Binding-site contacts:
Ligand atom C8 contacts residue TYR53 of chain 1.B at 4.4 Å (hydrophobic).
Ligand atom O4 contacts residue TYR53 of chain 1.B at 3.3 Å.
Ligand atom C6 contacts residue TYR53 of chain 1.B at 3.6 Å (hydrophobic).
Ligand atom C13 contacts residue TYR266 of chain 1.A at 3.7 Å (hydrophobic).
Ligand atom C14 contacts residue TYR249 of chain 1.B at 4.1 Å (hydrophobic).
Ligand atom C5 contacts residue TYR53 of chain 1.B at 3.9 Å (hydrophobic).
Ligand atom C13 contacts residue GLU262 of chain 1.A at 4.3 Å.
Ligand atom C13 contacts residue ILE56 of chain 1.B at 4.0 Å (hydrophobic).
Ligand atom C8 contacts residue TYR249 of chain 1.B at 3.6 Å (hydrophobic).
Ligand atom C8 contacts residue NAP1 of chain 1.K at 4.2 Å.
Ligand atom C5 contacts residue TYR266 of chain 1.A at 4.4 Å (hydrophobic).
Ligand atom C14 contacts residue GLU262 of chain 1.A at 3.3 Å.
Ligand atom C4 contacts residue TYR53 of chain 1.B at 3.8 Å (hydrophobic).
Ligand atom C6 contacts residue NAP1 of chain 1.K at 3.3 Å.
Ligand atom C13 contacts residue ILE265 of chain 1.A at 4.5 Å (hydrophobic).
Ligand atom C7 contacts residue ILE265 of chain 1.A at 4.4 Å (hydrophobic).
Ligand atom C7 contacts residue TYR53 of chain 1.B at 4.5 Å (hydrophobic).
Ligand atom C5 contacts residue NAP1 of chain 1.K at 3.6 Å.
Ligand atom C7 contacts residue CYS243 of chain 1.B at 4.0 Å (hydrophobic).
Ligand atom C14 contacts residue ILE265 of chain 1.A at 4.3 Å (hydrophobic).
Ligand atom C8 contacts residue TYR266 of chain 1.A at 3.6 Å (hydrophobic).
Ligand atom C9 contacts residue TYR249 of chain 1.B at 3.1 Å (hydrophobic).
Ligand atom C14 contacts residue PRO261 of chain 1.A at 3.8 Å (hydrophobic).
Ligand atom O4 contacts residue NAP1 of chain 1.K at 2.9 Å (h-bond).
Ligand atom C3 contacts residue TYR277 of chain 1.B at 3.3 Å (hydrophobic).
Ligand atom C14 contacts residue ILE56 of chain 1.B at 4.3 Å (hydrophobic).
Ligand atom C9 contacts residue TYR266 of chain 1.A at 4.2 Å (hydrophobic).
Ligand atom C3 contacts residue NAP1 of chain 1.K at 4.1 Å.
Ligand atom C4 contacts residue NAP1 of chain 1.K at 3.7 Å.
Ligand atom C13 contacts residue TYR249 of chain 1.B at 4.2 Å (hydrophobic).
Ligand atom C7 contacts residue TYR249 of chain 1.B at 3.4 Å (hydrophobic).
Ligand atom C7 contacts residue NAP1 of chain 1.K at 3.2 Å.
Ligand atom C9 contacts residue ILE265 of chain 1.A at 3.6 Å (hydrophobic).
Ligand atom C14 contacts residue MET252 of chain 1.B at 4.2 Å (hydrophobic).

A protein and the small-molecule ligand that binds it are described below.
Small molecule (SMILES): CCCCCC(=O)/C=C/[C@@H]1[C@H](O)CC(=O)[C@H]1CC=CCCCC(=O)O

Sequence of chain 1.A:
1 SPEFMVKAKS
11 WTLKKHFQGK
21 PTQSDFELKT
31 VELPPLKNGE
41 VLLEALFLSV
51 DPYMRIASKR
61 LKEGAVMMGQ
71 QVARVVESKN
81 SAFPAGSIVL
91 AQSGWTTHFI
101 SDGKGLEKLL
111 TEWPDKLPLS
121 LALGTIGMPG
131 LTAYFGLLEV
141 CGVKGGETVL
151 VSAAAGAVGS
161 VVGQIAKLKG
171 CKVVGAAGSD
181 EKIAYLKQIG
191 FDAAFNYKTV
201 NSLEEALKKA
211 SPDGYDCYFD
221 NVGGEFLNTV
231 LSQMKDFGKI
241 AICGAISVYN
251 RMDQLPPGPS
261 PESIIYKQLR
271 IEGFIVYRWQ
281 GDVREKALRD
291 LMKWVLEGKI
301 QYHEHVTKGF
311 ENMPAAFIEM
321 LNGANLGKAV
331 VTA

Sequence of chain 1.B:
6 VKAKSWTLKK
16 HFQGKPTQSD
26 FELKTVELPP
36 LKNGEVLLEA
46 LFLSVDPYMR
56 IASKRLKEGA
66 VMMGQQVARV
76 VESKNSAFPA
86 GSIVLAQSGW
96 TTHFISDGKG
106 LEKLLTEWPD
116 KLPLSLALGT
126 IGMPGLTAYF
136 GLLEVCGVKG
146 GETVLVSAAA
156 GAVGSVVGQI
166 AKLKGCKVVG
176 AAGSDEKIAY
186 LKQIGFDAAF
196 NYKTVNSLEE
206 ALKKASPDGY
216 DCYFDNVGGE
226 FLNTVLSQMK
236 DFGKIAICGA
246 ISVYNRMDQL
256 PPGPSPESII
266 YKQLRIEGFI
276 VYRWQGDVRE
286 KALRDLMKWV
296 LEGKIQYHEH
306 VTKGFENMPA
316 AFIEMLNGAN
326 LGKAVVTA